Sequence of chain 1.A:
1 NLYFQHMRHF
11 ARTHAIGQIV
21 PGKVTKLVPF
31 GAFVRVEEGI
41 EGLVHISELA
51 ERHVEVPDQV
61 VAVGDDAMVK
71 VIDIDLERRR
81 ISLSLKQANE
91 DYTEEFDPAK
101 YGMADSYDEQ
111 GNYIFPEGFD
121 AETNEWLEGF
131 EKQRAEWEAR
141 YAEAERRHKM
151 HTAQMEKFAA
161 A

Binding-site contacts:
Ligand atom C1 contacts residue PHE30 of chain 1.A at 3.5 Å (hydrophobic).
Ligand atom O1 contacts residue ARG80 of chain 1.A at 3.3 Å (salt-bridge).
Ligand atom C2 contacts residue ARG80 of chain 1.A at 4.1 Å.
Ligand atom C2 contacts residue PHE30 of chain 1.A at 3.6 Å (hydrophobic).
Ligand atom C4 contacts residue PHE30 of chain 1.A at 3.7 Å (hydrophobic).
Ligand atom N2 contacts residue PHE30 of chain 1.A at 3.6 Å.
Ligand atom O1 contacts residue PHE30 of chain 1.A at 4.3 Å.
Ligand atom N2 contacts residue ARG80 of chain 1.A at 3.4 Å (salt-bridge).
Ligand atom N5 contacts residue PHE30 of chain 1.A at 3.5 Å.
Ligand atom C6 contacts residue PHE30 of chain 1.A at 3.6 Å (hydrophobic).
Ligand atom C3 contacts residue PHE30 of chain 1.A at 3.9 Å (hydrophobic).
Ligand atom C1 contacts residue ARG80 of chain 1.A at 4.2 Å.
Ligand atom C3 contacts residue ARG80 of chain 1.A at 4.3 Å.
Ligand atom O2 contacts residue PHE30 of chain 1.A at 3.5 Å.

The protein below binds the small molecule below.
Small molecule (SMILES): O=C(O)c1cnccn1